A small-molecule ligand and the protein it binds are described below.
Small molecule (SMILES): CC(=O)N[C@@H]1[C@@H](O)[C@H](O)[C@@H](CO)O[C@H]1O

Binding-site contacts:
Ligand atom C1 contacts residue GLU281 of chain 1.B at 3.2 Å.
Ligand atom C8 contacts residue GLU281 of chain 1.B at 4.0 Å.
Ligand atom C2 contacts residue GLU281 of chain 1.B at 4.1 Å.
Ligand atom O7 contacts residue ASN282 of chain 1.B at 3.9 Å.
Ligand atom C3 contacts residue ASN282 of chain 1.B at 3.8 Å.
Ligand atom O5 contacts residue ASN282 of chain 1.B at 2.4 Å (h-bond).
Ligand atom O7 contacts residue GLU281 of chain 1.B at 2.7 Å (salt-bridge).
Ligand atom N2 contacts residue GLU281 of chain 1.B at 3.8 Å.
Ligand atom C2 contacts residue ASN282 of chain 1.B at 2.5 Å.
Ligand atom C5 contacts residue ASN282 of chain 1.B at 3.7 Å.
Ligand atom C8 contacts residue ASN280 of chain 1.B at 4.2 Å.
Ligand atom N2 contacts residue ASN282 of chain 1.B at 2.9 Å (h-bond).
Ligand atom C4 contacts residue ASN282 of chain 1.B at 4.2 Å.
Ligand atom O5 contacts residue GLU281 of chain 1.B at 4.3 Å.
Ligand atom C1 contacts residue ASN282 of chain 1.B at 1.4 Å.
Ligand atom C7 contacts residue ASN282 of chain 1.B at 3.6 Å.
Ligand atom C7 contacts residue GLU281 of chain 1.B at 3.2 Å.

Sequence of chain 1.B:
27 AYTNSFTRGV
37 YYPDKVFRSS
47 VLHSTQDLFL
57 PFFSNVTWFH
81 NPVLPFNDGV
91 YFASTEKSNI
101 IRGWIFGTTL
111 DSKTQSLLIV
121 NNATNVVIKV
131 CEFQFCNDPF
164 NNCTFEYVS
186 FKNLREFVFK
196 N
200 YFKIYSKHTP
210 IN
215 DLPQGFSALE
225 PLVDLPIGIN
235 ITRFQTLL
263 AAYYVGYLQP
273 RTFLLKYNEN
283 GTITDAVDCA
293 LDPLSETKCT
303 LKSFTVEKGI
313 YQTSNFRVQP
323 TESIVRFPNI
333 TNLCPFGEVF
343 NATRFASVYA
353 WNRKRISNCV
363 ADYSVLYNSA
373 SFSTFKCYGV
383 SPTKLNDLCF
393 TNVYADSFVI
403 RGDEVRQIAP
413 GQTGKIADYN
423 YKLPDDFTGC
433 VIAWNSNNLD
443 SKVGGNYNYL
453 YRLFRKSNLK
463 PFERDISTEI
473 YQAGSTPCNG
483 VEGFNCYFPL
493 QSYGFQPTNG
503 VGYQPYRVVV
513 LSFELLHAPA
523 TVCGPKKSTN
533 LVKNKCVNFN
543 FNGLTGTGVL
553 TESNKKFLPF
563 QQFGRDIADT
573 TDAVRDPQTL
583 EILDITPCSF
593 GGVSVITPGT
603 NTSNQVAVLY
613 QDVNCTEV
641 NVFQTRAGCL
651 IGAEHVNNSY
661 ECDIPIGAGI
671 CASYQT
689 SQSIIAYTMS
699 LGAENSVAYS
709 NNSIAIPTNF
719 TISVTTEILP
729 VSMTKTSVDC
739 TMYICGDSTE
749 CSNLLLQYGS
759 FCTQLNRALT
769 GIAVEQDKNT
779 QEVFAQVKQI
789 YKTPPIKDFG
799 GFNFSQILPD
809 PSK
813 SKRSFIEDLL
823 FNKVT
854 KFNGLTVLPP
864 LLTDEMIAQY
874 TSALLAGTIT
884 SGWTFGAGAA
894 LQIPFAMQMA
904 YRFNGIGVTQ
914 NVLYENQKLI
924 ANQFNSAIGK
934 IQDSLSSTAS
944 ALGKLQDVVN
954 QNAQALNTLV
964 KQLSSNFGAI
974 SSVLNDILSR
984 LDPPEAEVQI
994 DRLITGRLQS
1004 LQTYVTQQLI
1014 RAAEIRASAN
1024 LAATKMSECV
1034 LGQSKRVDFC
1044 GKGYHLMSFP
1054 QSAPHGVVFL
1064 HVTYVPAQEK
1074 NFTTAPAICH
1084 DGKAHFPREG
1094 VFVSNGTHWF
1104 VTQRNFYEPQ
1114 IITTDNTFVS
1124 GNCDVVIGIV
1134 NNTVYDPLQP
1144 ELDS